A protein and the small-molecule ligand that binds it are described below.
Small molecule (SMILES): C=CC(=O)Nc1cc(Nc2nccc(-c3c[nH]c4ccccc34)n2)c(OC)cc1N(C)CCN(C)C

Binding-site contacts:
Ligand atom C15 contacts residue CYS106 of chain 1.D at 3.4 Å (hydrophobic).
Ligand atom C34 contacts residue MET99 of chain 1.D at 3.6 Å (hydrophobic).
Ligand atom N36 contacts residue MET102 of chain 1.D at 3.0 Å (h-bond).
Ligand atom C17 contacts residue ASP109 of chain 1.D at 3.5 Å.
Ligand atom C34 contacts residue LEU153 of chain 1.D at 3.4 Å (hydrophobic).
Ligand atom C03 contacts residue MET102 of chain 1.D at 3.8 Å (hydrophobic).
Ligand atom C17 contacts residue CYS106 of chain 1.D at 1.8 Å (hydrophobic).
Ligand atom C35 contacts residue ALA52 of chain 1.D at 3.4 Å (hydrophobic).
Ligand atom C25 contacts residue VAL35 of chain 1.D at 3.8 Å (hydrophobic).
Ligand atom C04 contacts residue LEU27 of chain 1.D at 3.6 Å (hydrophobic).
Ligand atom N23 contacts residue LEU153 of chain 1.D at 3.8 Å.
Ligand atom C26 contacts residue ASP164 of chain 1.D at 3.3 Å.
Ligand atom C35 contacts residue LEU153 of chain 1.D at 3.7 Å (hydrophobic).
Ligand atom C13 contacts residue GLY105 of chain 1.D at 3.8 Å.
Ligand atom C20 contacts residue MET102 of chain 1.D at 3.5 Å (hydrophobic).
Ligand atom C31 contacts residue GLY28 of chain 1.D at 3.7 Å.
Ligand atom N36 contacts residue LEU101 of chain 1.D at 3.8 Å.
Ligand atom C29 contacts residue VAL35 of chain 1.D at 3.7 Å (hydrophobic).
Ligand atom O02 contacts residue LEU101 of chain 1.D at 3.7 Å.
Ligand atom C33 contacts residue ASP164 of chain 1.D at 3.7 Å.
Ligand atom C01 contacts residue LEU27 of chain 1.D at 3.4 Å (hydrophobic).
Ligand atom N27 contacts residue VAL35 of chain 1.D at 3.8 Å.
Ligand atom C20 contacts residue GLY105 of chain 1.D at 3.7 Å.
Ligand atom C24 contacts residue LEU153 of chain 1.D at 3.6 Å (hydrophobic).
Ligand atom C35 contacts residue GLN100 of chain 1.D at 3.3 Å.
Ligand atom C03 contacts residue LEU27 of chain 1.D at 3.6 Å (hydrophobic).
Ligand atom C28 contacts residue VAL35 of chain 1.D at 3.4 Å (hydrophobic).
Ligand atom O18 contacts residue CYS106 of chain 1.D at 3.4 Å.
Ligand atom N21 contacts residue MET102 of chain 1.D at 2.9 Å (h-bond).
Ligand atom C07 contacts residue ASP109 of chain 1.D at 3.7 Å.
Ligand atom O02 contacts residue MET102 of chain 1.D at 3.5 Å (h-bond).
Ligand atom C16 contacts residue CYS106 of chain 1.D at 2.8 Å (hydrophobic).
Ligand atom C28 contacts residue ASP164 of chain 1.D at 3.5 Å.
Ligand atom O02 contacts residue LEU27 of chain 1.D at 3.5 Å.
Ligand atom C33 contacts residue VAL35 of chain 1.D at 3.6 Å (hydrophobic).
Ligand atom C19 contacts residue GLY105 of chain 1.D at 3.4 Å.
Ligand atom C32 contacts residue SER29 of chain 1.D at 3.4 Å.
Ligand atom N27 contacts residue ASP164 of chain 1.D at 2.8 Å (salt-bridge).
Ligand atom N36 contacts residue GLN100 of chain 1.D at 3.8 Å.
Ligand atom C08 contacts residue LEU27 of chain 1.D at 3.4 Å (hydrophobic).

Sequence of chain 1.D:
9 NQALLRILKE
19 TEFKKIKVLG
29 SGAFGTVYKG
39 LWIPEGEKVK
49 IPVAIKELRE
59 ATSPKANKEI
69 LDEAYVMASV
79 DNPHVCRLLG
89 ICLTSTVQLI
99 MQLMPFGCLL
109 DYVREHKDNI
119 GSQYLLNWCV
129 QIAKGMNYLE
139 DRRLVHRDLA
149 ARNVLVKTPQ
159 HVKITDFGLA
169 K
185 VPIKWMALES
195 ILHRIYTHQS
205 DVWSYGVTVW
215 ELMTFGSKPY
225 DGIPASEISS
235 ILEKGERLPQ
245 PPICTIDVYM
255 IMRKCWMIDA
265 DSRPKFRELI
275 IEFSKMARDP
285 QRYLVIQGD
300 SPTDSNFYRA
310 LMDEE